Binding-site contacts:
Ligand atom O5 contacts residue PHE175 of chain 2.A at 4.2 Å.
Ligand atom O3 contacts residue TRP239 of chain 2.A at 4.1 Å.
Ligand atom C3 contacts residue TRP239 of chain 2.A at 3.7 Å (hydrophobic).
Ligand atom C3 contacts residue UDP1 of chain 2.B at 3.8 Å.
Ligand atom C6 contacts residue THR184 of chain 2.A at 3.2 Å.
Ligand atom C6 contacts residue TRP239 of chain 2.A at 3.5 Å (hydrophobic).
Ligand atom C6 contacts residue HIS172 of chain 2.A at 4.0 Å.
Ligand atom C1 contacts residue HIS172 of chain 2.A at 3.8 Å.
Ligand atom C5 contacts residue TRP239 of chain 2.A at 3.6 Å (hydrophobic).
Ligand atom O4 contacts residue HIS172 of chain 2.A at 2.9 Å (h-bond).
Ligand atom O6 contacts residue TYR203 of chain 2.A at 4.4 Å.
Ligand atom O3 contacts residue UDP1 of chain 2.B at 2.5 Å (h-bond).
Ligand atom O5 contacts residue HIS172 of chain 2.A at 3.2 Å (h-bond).
Ligand atom C5 contacts residue GLU242 of chain 2.A at 4.0 Å.
Ligand atom O6 contacts residue THR184 of chain 2.A at 2.7 Å (h-bond).
Ligand atom C2 contacts residue HIS172 of chain 2.A at 3.9 Å.
Ligand atom C6 contacts residue PHE175 of chain 2.A at 4.0 Å (hydrophobic).
Ligand atom C4 contacts residue HIS172 of chain 2.A at 3.9 Å.
Ligand atom C4 contacts residue GLU242 of chain 2.A at 3.3 Å.
Ligand atom C6 contacts residue GLU242 of chain 2.A at 3.5 Å.
Ligand atom O2 contacts residue UDP1 of chain 2.B at 3.7 Å.
Ligand atom C4 contacts residue TRP239 of chain 2.A at 3.6 Å (hydrophobic).
Ligand atom C5 contacts residue HIS172 of chain 2.A at 3.8 Å.
Ligand atom O4 contacts residue GLU242 of chain 2.A at 2.6 Å (salt-bridge).
Ligand atom O1 contacts residue HIS172 of chain 2.A at 3.6 Å.
Ligand atom O4 contacts residue TYR203 of chain 2.A at 4.4 Å.
Ligand atom C2 contacts residue UDP1 of chain 2.B at 4.2 Å.
Ligand atom O6 contacts residue TRP239 of chain 2.A at 3.4 Å (h-bond).
Ligand atom O6 contacts residue PHE175 of chain 2.A at 3.5 Å.
Ligand atom C6 contacts residue TYR203 of chain 2.A at 3.6 Å (hydrophobic).

A small-molecule ligand and the protein it binds are described below.
Small molecule (SMILES): OC[C@H]1O[C@@H](O)[C@H](O)[C@@H](O)[C@H]1O

Sequence of chain 2.A:
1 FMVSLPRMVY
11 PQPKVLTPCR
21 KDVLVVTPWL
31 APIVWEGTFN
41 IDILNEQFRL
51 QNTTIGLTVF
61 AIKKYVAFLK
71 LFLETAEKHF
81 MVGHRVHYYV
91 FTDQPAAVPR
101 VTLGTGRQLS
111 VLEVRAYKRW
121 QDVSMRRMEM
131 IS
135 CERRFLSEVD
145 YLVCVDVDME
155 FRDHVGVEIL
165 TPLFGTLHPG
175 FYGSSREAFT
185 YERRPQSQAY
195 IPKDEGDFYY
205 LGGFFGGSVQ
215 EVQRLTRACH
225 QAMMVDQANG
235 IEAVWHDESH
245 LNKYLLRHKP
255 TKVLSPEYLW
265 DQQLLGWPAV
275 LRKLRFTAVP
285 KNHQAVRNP